Sequence of chain 1.MA:
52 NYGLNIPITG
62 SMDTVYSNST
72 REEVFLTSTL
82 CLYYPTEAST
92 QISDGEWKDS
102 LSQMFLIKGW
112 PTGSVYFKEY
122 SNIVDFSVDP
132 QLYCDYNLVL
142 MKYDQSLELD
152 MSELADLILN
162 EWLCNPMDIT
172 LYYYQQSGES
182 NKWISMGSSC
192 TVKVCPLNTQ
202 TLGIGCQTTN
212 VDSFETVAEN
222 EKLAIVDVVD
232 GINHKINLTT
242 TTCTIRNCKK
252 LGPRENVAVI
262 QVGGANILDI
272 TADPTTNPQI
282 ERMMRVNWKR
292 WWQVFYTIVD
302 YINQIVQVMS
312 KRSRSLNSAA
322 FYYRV

The small molecule below binds the protein below.
Small molecule (SMILES): CC(=O)N[C@@H]1[C@@H](O)[C@H](O)[C@@H](CO)O[C@H]1O

Binding-site contacts:
Ligand atom C1 contacts residue VAL212 of chain 1.MA at 4.1 Å (hydrophobic).
Ligand atom C1 contacts residue ASN238 of chain 1.MA at 1.4 Å.
Ligand atom C5 contacts residue VAL212 of chain 1.MA at 4.5 Å (hydrophobic).
Ligand atom O7 contacts residue ASN238 of chain 1.MA at 4.2 Å.
Ligand atom C3 contacts residue ASN238 of chain 1.MA at 3.8 Å.
Ligand atom O5 contacts residue VAL212 of chain 1.MA at 3.4 Å.
Ligand atom C6 contacts residue VAL212 of chain 1.MA at 4.3 Å (hydrophobic).
Ligand atom O5 contacts residue ASN238 of chain 1.MA at 2.3 Å (h-bond).
Ligand atom C8 contacts residue ASN238 of chain 1.MA at 3.6 Å.
Ligand atom C5 contacts residue ASN238 of chain 1.MA at 3.6 Å.
Ligand atom N2 contacts residue ASN238 of chain 1.MA at 2.6 Å (h-bond).
Ligand atom C2 contacts residue ASN238 of chain 1.MA at 2.5 Å.
Ligand atom O6 contacts residue VAL212 of chain 1.MA at 3.7 Å.
Ligand atom C4 contacts residue ASN238 of chain 1.MA at 4.2 Å.
Ligand atom C7 contacts residue ASN238 of chain 1.MA at 3.3 Å.